Binding-site contacts:
Ligand atom O5 contacts residue CO1 of chain 3.B at 2.2 Å.
Ligand atom C2 contacts residue ARG254 of chain 3.A at 3.4 Å.
Ligand atom C4 contacts residue GLU124 of chain 3.A at 3.0 Å.
Ligand atom O5 contacts residue TYR126 of chain 3.A at 3.8 Å.
Ligand atom O5 contacts residue GLU215 of chain 3.A at 4.0 Å.
Ligand atom O4 contacts residue GLU124 of chain 3.A at 2.8 Å (salt-bridge).
Ligand atom C1 contacts residue ARG254 of chain 3.A at 3.8 Å.
Ligand atom C5 contacts residue CO1 of chain 3.B at 2.9 Å.
Ligand atom O5 contacts residue HIS199 of chain 3.A at 3.0 Å (h-bond).
Ligand atom C3 contacts residue ILE76 of chain 3.A at 4.0 Å (hydrophobic).
Ligand atom O1 contacts residue PHE245 of chain 3.A at 4.0 Å.
Ligand atom C5 contacts residue GLU215 of chain 3.A at 3.7 Å.
Ligand atom C4 contacts residue LYS122 of chain 3.A at 3.9 Å.
Ligand atom C1 contacts residue CYS114 of chain 3.A at 3.9 Å (hydrophobic).
Ligand atom O3 contacts residue MET106 of chain 3.A at 4.0 Å.
Ligand atom O4 contacts residue CO1 of chain 3.B at 2.1 Å.
Ligand atom O2 contacts residue ARG254 of chain 3.A at 3.4 Å (salt-bridge).
Ligand atom C5 contacts residue GLU124 of chain 3.A at 3.6 Å.
Ligand atom C3 contacts residue GLU215 of chain 3.A at 3.8 Å.
Ligand atom O3 contacts residue GLU215 of chain 3.A at 3.2 Å (salt-bridge).
Ligand atom O5 contacts residue PHE201 of chain 3.A at 3.7 Å.
Ligand atom O4 contacts residue LYS122 of chain 3.A at 3.4 Å (salt-bridge).
Ligand atom O4 contacts residue HIS117 of chain 3.A at 3.1 Å (h-bond).
Ligand atom O3 contacts residue LYS122 of chain 3.A at 3.6 Å.
Ligand atom O2 contacts residue LYS122 of chain 3.A at 3.3 Å (salt-bridge).
Ligand atom O3 contacts residue LYS104 of chain 3.A at 3.6 Å.
Ligand atom C5 contacts residue CYS114 of chain 3.A at 3.6 Å (hydrophobic).
Ligand atom O2 contacts residue GLU222 of chain 3.A at 3.3 Å (salt-bridge).
Ligand atom O1 contacts residue ARG254 of chain 3.A at 3.0 Å (salt-bridge).
Ligand atom O5 contacts residue HIS117 of chain 3.A at 3.3 Å (h-bond).
Ligand atom C2 contacts residue ILE76 of chain 3.A at 3.7 Å (hydrophobic).
Ligand atom C5 contacts residue HIS117 of chain 3.A at 3.6 Å.
Ligand atom C4 contacts residue CO1 of chain 3.B at 2.8 Å.
Ligand atom C5 contacts residue PHE201 of chain 3.A at 3.8 Å (hydrophobic).
Ligand atom C3 contacts residue MET106 of chain 3.A at 4.0 Å (hydrophobic).
Ligand atom O4 contacts residue HIS119 of chain 3.A at 2.9 Å (h-bond).
Ligand atom O5 contacts residue GLU124 of chain 3.A at 2.7 Å (salt-bridge).
Ligand atom C4 contacts residue HIS117 of chain 3.A at 3.9 Å.
Ligand atom O1 contacts residue PHE53 of chain 3.A at 3.8 Å.
Ligand atom C4 contacts residue GLU215 of chain 3.A at 3.4 Å.

Sequence of chain 3.A:
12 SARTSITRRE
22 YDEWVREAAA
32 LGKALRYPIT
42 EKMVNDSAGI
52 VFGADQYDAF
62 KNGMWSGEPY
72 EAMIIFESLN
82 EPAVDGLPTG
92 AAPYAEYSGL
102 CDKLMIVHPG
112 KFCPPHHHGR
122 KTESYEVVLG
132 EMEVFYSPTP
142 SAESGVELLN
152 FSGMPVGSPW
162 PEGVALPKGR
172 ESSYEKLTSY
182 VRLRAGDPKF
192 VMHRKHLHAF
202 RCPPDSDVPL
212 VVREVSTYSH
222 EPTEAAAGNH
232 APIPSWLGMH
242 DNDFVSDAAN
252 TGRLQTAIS

This small molecule binds to this protein.
Small molecule (SMILES): OC[C@@H](O)C(O)[C@@H](O)CO